Sequence of chain 1.A:
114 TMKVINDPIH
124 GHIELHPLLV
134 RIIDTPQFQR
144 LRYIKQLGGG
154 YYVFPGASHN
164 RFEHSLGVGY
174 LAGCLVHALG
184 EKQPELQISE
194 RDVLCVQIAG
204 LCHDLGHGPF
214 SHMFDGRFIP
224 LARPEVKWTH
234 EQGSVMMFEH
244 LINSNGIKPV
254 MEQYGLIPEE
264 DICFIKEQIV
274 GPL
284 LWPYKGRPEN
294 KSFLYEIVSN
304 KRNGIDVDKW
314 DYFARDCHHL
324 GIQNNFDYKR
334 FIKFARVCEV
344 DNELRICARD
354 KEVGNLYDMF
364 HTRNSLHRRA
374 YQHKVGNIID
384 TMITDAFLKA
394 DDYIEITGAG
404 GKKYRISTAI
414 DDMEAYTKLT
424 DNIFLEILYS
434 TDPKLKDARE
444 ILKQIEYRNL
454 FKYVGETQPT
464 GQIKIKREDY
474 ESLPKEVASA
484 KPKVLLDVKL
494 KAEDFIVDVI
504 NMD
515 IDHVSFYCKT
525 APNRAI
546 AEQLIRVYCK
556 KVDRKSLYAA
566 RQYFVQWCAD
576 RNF

The protein below binds the small molecule below.
Small molecule (SMILES): Nc1ncnc2c1ncn2[C@H]1C[C@H](O)[C@@H](CO[P](=O)(O)O[P](=O)(O)OP(=O)(O)O)O1

Sequence of chain 1.B:
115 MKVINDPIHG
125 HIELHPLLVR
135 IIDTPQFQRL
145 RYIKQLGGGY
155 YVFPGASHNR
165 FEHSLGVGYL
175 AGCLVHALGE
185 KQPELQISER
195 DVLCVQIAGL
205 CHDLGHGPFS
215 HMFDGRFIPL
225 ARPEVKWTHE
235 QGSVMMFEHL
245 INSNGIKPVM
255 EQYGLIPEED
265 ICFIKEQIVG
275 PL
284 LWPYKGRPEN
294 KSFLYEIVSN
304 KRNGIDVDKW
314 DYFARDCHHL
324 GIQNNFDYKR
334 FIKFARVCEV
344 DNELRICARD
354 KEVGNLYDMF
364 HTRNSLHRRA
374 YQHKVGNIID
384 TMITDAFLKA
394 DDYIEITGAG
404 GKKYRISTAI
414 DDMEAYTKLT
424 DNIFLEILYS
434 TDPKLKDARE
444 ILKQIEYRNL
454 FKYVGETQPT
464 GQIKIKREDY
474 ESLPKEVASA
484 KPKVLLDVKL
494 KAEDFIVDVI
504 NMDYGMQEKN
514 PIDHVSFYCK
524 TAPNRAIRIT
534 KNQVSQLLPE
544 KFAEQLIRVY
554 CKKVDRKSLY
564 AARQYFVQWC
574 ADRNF

Binding-site contacts:
Ligand atom N7 contacts residue ARG333 of chain 1.C at 3.2 Å (salt-bridge).
Ligand atom O1G contacts residue MG1 of chain 1.N at 2.0 Å.
Ligand atom O2A contacts residue HIS376 of chain 1.A at 3.0 Å (h-bond).
Ligand atom O1B contacts residue MG1 of chain 1.N at 3.2 Å.
Ligand atom O1B contacts residue GTP1 of chain 1.J at 2.6 Å (h-bond).
Ligand atom O3G contacts residue ARG352 of chain 1.C at 3.2 Å (salt-bridge).
Ligand atom C3' contacts residue GTP1 of chain 1.J at 3.7 Å.
Ligand atom C3' contacts residue VAL156 of chain 1.A at 3.9 Å (hydrophobic).
Ligand atom N3 contacts residue ASN119 of chain 1.B at 3.5 Å.
Ligand atom O1A contacts residue ARG333 of chain 1.C at 3.7 Å.
Ligand atom O2G contacts residue LYS523 of chain 1.C at 3.5 Å (salt-bridge).
Ligand atom O3' contacts residue VAL156 of chain 1.A at 2.9 Å (h-bond).
Ligand atom PG contacts residue MG1 of chain 1.N at 3.4 Å.
Ligand atom O2A contacts residue LYS354 of chain 1.C at 3.4 Å (salt-bridge).
Ligand atom O3B contacts residue LYS354 of chain 1.C at 3.5 Å (salt-bridge).
Ligand atom O2B contacts residue HIS376 of chain 1.A at 3.2 Å.
Ligand atom N6 contacts residue ARG372 of chain 1.A at 3.3 Å.
Ligand atom C1' contacts residue PHE157 of chain 1.A at 3.4 Å (hydrophobic).
Ligand atom C4 contacts residue ARG333 of chain 1.C at 3.7 Å.
Ligand atom C1' contacts residue ASN119 of chain 1.B at 3.9 Å.
Ligand atom C2 contacts residue ASN119 of chain 1.B at 3.8 Å.
Ligand atom PG contacts residue GTP1 of chain 1.J at 3.7 Å.
Ligand atom O2G contacts residue ARG352 of chain 1.C at 3.7 Å.
Ligand atom O1G contacts residue GTP1 of chain 1.J at 2.6 Å (h-bond).
Ligand atom C4' contacts residue GTP1 of chain 1.J at 3.7 Å.
Ligand atom O4' contacts residue ASN119 of chain 1.B at 3.5 Å.
Ligand atom C6 contacts residue ARG333 of chain 1.C at 3.4 Å.
Ligand atom O3A contacts residue GTP1 of chain 1.J at 3.8 Å.
Ligand atom N1 contacts residue ARG333 of chain 1.C at 3.7 Å.
Ligand atom PB contacts residue GTP1 of chain 1.J at 3.8 Å.
Ligand atom C5 contacts residue ARG333 of chain 1.C at 3.4 Å.
Ligand atom N6 contacts residue ARG333 of chain 1.C at 3.5 Å (salt-bridge).
Ligand atom C4' contacts residue VAL117 of chain 1.B at 3.1 Å (hydrophobic).
Ligand atom C8 contacts residue ARG333 of chain 1.C at 3.6 Å.
Ligand atom C2' contacts residue PHE157 of chain 1.A at 3.8 Å (hydrophobic).
Ligand atom C5' contacts residue VAL117 of chain 1.B at 3.1 Å (hydrophobic).
Ligand atom O2B contacts residue LYS354 of chain 1.C at 3.1 Å (salt-bridge).
Ligand atom O3' contacts residue ASN119 of chain 1.B at 3.9 Å.
Ligand atom N9 contacts residue PHE157 of chain 1.A at 3.6 Å.
Ligand atom C2' contacts residue VAL156 of chain 1.A at 3.8 Å (hydrophobic).

Sequence of chain 1.C:
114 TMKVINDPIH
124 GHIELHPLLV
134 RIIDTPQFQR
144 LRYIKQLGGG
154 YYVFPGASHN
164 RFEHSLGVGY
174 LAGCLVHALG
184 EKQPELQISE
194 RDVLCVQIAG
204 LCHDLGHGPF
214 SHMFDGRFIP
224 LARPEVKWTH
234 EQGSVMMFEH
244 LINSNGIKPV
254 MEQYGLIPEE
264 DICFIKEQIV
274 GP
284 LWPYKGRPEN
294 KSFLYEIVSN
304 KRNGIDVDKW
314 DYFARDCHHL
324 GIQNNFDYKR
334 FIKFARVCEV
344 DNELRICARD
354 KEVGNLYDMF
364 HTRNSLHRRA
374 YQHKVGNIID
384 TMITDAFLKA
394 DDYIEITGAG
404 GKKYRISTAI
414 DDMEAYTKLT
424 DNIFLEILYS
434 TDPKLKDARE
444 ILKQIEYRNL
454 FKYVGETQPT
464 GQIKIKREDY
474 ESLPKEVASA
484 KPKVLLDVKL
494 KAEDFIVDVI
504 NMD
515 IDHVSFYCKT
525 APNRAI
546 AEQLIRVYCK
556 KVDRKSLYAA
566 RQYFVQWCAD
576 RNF